Binding-site contacts:
Ligand atom C4 contacts residue ASN416 of chain 1.C at 4.2 Å.
Ligand atom C7 contacts residue PRO524 of chain 1.C at 4.2 Å (hydrophobic).
Ligand atom N2 contacts residue GLN527 of chain 1.C at 3.1 Å (h-bond).
Ligand atom O3 contacts residue GLY523 of chain 1.C at 4.4 Å.
Ligand atom O5 contacts residue ASN416 of chain 1.C at 2.3 Å (h-bond).
Ligand atom N2 contacts residue ASN416 of chain 1.C at 2.9 Å (h-bond).
Ligand atom C3 contacts residue GLU522 of chain 1.C at 4.3 Å.
Ligand atom O3 contacts residue PRO524 of chain 1.C at 3.8 Å.
Ligand atom O4 contacts residue PRO524 of chain 1.C at 3.3 Å.
Ligand atom C7 contacts residue GLN527 of chain 1.C at 4.2 Å.
Ligand atom C1 contacts residue GLU522 of chain 1.C at 3.7 Å.
Ligand atom C6 contacts residue GLU522 of chain 1.C at 4.5 Å.
Ligand atom C8 contacts residue ASN416 of chain 1.C at 4.4 Å.
Ligand atom C4 contacts residue GLU522 of chain 1.C at 4.0 Å.
Ligand atom C5 contacts residue ASN416 of chain 1.C at 3.6 Å.
Ligand atom C2 contacts residue GLN527 of chain 1.C at 3.6 Å.
Ligand atom O6 contacts residue GLU522 of chain 1.C at 3.6 Å.
Ligand atom C1 contacts residue ASN416 of chain 1.C at 1.4 Å.
Ligand atom O5 contacts residue PRO524 of chain 1.C at 4.2 Å.
Ligand atom O7 contacts residue PRO524 of chain 1.C at 3.4 Å.
Ligand atom C2 contacts residue PRO524 of chain 1.C at 4.2 Å (hydrophobic).
Ligand atom C4 contacts residue PRO524 of chain 1.C at 4.1 Å (hydrophobic).
Ligand atom O5 contacts residue GLY523 of chain 1.C at 4.0 Å.
Ligand atom C5 contacts residue GLU522 of chain 1.C at 3.7 Å.
Ligand atom O5 contacts residue GLU522 of chain 1.C at 3.8 Å.
Ligand atom O7 contacts residue ASN416 of chain 1.C at 3.4 Å (h-bond).
Ligand atom C1 contacts residue PRO524 of chain 1.C at 4.1 Å (hydrophobic).
Ligand atom O6 contacts residue GLY523 of chain 1.C at 3.6 Å (h-bond).
Ligand atom O4 contacts residue GLU522 of chain 1.C at 4.3 Å.
Ligand atom C2 contacts residue ASN416 of chain 1.C at 2.5 Å.
Ligand atom C3 contacts residue GLN527 of chain 1.C at 3.5 Å.
Ligand atom O4 contacts residue GLU522 of chain 1.C at 4.5 Å.
Ligand atom C7 contacts residue ASN416 of chain 1.C at 3.3 Å.
Ligand atom C8 contacts residue GLU403 of chain 1.C at 4.5 Å.
Ligand atom C8 contacts residue GLN527 of chain 1.C at 4.2 Å.
Ligand atom C3 contacts residue ASN416 of chain 1.C at 3.8 Å.
Ligand atom C3 contacts residue PRO524 of chain 1.C at 3.7 Å (hydrophobic).
Ligand atom O3 contacts residue GLN527 of chain 1.C at 4.3 Å.
Ligand atom O3 contacts residue GLU522 of chain 1.C at 4.4 Å.
Ligand atom C1 contacts residue GLN527 of chain 1.C at 3.7 Å.

The small molecule below binds the protein below.
Small molecule (SMILES): CC(=O)N[C@H]1[C@H](O[C@H]2[C@H](O)[C@@H](NC(C)=O)CO[C@@H]2CO[C@H]2O[C@@H](C)[C@@H](O)[C@@H](O)[C@@H]2O)O[C@H](CO)[C@@H](O[C@@H]2O[C@H](CO)[C@@H](O)[C@H](O)[C@@H]2O)[C@@H]1O

Sequence of chain 1.C:
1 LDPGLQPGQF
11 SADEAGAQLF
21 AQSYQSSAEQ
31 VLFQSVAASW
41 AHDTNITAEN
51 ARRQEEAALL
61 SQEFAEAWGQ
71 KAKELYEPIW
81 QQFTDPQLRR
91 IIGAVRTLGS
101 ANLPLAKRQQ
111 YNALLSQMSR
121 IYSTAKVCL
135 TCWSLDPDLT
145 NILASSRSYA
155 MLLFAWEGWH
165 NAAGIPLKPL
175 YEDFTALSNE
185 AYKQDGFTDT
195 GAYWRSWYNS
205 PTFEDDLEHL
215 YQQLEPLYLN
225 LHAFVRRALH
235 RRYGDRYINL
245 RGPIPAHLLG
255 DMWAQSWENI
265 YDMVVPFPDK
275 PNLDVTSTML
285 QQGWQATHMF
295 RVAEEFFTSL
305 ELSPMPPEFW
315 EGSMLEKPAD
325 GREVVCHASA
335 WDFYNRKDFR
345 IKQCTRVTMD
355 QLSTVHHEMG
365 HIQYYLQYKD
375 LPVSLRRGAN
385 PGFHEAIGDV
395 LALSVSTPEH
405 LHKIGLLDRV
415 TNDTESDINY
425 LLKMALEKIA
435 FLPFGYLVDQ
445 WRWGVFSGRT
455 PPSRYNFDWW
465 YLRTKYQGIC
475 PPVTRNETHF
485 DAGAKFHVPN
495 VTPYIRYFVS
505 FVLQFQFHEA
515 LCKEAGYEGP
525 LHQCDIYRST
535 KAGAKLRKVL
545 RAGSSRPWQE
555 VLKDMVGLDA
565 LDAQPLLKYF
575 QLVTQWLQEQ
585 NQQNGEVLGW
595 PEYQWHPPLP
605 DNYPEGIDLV